Sequence of chain 1.A:
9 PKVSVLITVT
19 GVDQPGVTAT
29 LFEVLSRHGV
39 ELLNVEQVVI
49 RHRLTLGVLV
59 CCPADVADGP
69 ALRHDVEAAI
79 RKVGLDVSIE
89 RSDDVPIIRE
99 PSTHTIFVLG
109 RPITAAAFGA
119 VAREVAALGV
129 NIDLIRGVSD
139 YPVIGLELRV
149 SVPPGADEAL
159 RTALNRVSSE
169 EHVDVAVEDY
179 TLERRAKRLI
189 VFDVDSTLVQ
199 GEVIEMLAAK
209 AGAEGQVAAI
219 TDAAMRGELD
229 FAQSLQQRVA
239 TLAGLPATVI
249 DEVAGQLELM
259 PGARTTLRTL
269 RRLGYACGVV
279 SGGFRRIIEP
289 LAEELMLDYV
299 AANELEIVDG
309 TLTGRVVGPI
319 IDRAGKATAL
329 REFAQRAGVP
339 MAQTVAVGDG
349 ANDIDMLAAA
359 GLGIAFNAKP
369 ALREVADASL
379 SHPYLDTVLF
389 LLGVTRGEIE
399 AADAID

A small-molecule ligand and the protein it binds are described below.
Small molecule (SMILES): c1ccc(-c2cnc[nH]2)cc1

Binding-site contacts:
Ligand atom N3 contacts residue ILE130 of chain 2.A at 3.2 Å.
Ligand atom C10 contacts residue ASN129 of chain 2.A at 3.1 Å.
Ligand atom C2 contacts residue GLN45 of chain 1.A at 3.0 Å.
Ligand atom N3 contacts residue GLN45 of chain 1.A at 3.6 Å (h-bond).
Ligand atom C5 contacts residue ASN129 of chain 2.A at 3.8 Å.
Ligand atom N3 contacts residue THR26 of chain 1.A at 3.5 Å (h-bond).
Ligand atom C7 contacts residue ASN129 of chain 2.A at 3.7 Å.
Ligand atom C2 contacts residue THR26 of chain 1.A at 2.8 Å.
Ligand atom C5 contacts residue ASP21 of chain 1.A at 4.2 Å.
Ligand atom C4 contacts residue GLN45 of chain 1.A at 4.4 Å.
Ligand atom C4 contacts residue ILE130 of chain 2.A at 3.3 Å (hydrophobic).
Ligand atom C11 contacts residue ILE130 of chain 2.A at 3.9 Å (hydrophobic).
Ligand atom C6 contacts residue ASP21 of chain 1.A at 3.9 Å.
Ligand atom C7 contacts residue ASP21 of chain 1.A at 4.2 Å.
Ligand atom C9 contacts residue ASP21 of chain 1.A at 3.2 Å.
Ligand atom C9 contacts residue ASN129 of chain 2.A at 2.9 Å.
Ligand atom C2 contacts residue ILE130 of chain 2.A at 4.2 Å (hydrophobic).
Ligand atom N1 contacts residue GLN22 of chain 1.A at 4.5 Å.
Ligand atom C4 contacts residue ASN129 of chain 2.A at 3.7 Å.
Ligand atom C11 contacts residue ASN129 of chain 2.A at 3.0 Å.
Ligand atom N1 contacts residue GLN45 of chain 1.A at 3.7 Å.
Ligand atom C5 contacts residue ILE130 of chain 2.A at 4.0 Å (hydrophobic).
Ligand atom C10 contacts residue ASP21 of chain 1.A at 2.8 Å.
Ligand atom C5 contacts residue GLN45 of chain 1.A at 4.5 Å.
Ligand atom C8 contacts residue ASN129 of chain 2.A at 3.3 Å.
Ligand atom C11 contacts residue VAL47 of chain 1.A at 4.1 Å (hydrophobic).
Ligand atom N1 contacts residue ASP21 of chain 1.A at 3.8 Å.
Ligand atom C11 contacts residue ASP21 of chain 1.A at 3.3 Å.
Ligand atom N1 contacts residue THR26 of chain 1.A at 4.0 Å.
Ligand atom C6 contacts residue ILE130 of chain 2.A at 4.2 Å (hydrophobic).
Ligand atom C6 contacts residue ASN129 of chain 2.A at 3.2 Å.
Ligand atom C8 contacts residue ASP21 of chain 1.A at 3.9 Å.

Sequence of chain 2.A:
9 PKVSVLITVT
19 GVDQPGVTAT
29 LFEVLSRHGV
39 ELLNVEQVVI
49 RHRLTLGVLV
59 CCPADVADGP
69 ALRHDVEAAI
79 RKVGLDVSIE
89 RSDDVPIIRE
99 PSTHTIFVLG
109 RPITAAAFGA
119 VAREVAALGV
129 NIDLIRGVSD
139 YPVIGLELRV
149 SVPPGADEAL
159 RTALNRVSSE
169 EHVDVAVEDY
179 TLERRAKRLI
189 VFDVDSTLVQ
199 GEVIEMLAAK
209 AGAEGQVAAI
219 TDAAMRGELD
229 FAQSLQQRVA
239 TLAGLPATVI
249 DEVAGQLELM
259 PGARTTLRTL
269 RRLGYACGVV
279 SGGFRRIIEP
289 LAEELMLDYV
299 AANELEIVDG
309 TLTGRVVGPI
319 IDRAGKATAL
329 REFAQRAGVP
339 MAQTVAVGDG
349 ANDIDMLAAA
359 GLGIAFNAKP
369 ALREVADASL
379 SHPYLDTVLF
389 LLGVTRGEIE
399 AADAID